Sequence of chain 1.A:
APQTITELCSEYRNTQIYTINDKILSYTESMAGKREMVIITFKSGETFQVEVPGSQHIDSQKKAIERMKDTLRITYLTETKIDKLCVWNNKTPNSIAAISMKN

Sequence of chain 1.B:
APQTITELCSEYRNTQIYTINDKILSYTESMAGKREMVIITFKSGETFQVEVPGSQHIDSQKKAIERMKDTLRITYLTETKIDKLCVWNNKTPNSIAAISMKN

This small molecule binds to this protein.
Small molecule (SMILES): O=C(NCc1ccccc1)c1cccc(O[C@H]2O[C@H](CO)[C@H](O)[C@H](O)[C@H]2O)c1

Binding-site contacts:
Ligand atom O4 contacts residue GLU51 of chain 1.A at 2.7 Å (salt-bridge).
Ligand atom O4 contacts residue GLN56 of chain 1.A at 3.5 Å.
Ligand atom O6 contacts residue TRP88 of chain 1.A at 4.0 Å.
Ligand atom C4 contacts residue TRP88 of chain 1.A at 3.5 Å (hydrophobic).
Ligand atom C1B contacts residue TYR12 of chain 1.A at 3.6 Å (hydrophobic).
Ligand atom O5 contacts residue GLN56 of chain 1.A at 3.6 Å (h-bond).
Ligand atom O3 contacts residue GLU51 of chain 1.A at 3.9 Å.
Ligand atom O2 contacts residue LYS91 of chain 1.A at 4.0 Å.
Ligand atom C6 contacts residue TRP88 of chain 1.A at 3.8 Å (hydrophobic).
Ligand atom C5 contacts residue TRP88 of chain 1.A at 3.7 Å (hydrophobic).
Ligand atom C2' contacts residue GLN56 of chain 1.A at 4.0 Å.
Ligand atom O3 contacts residue TRP88 of chain 1.A at 3.8 Å.
Ligand atom C4 contacts residue GLU51 of chain 1.A at 3.6 Å.
Ligand atom C3 contacts residue ASN90 of chain 1.A at 3.9 Å.
Ligand atom C7' contacts residue TYR12 of chain 1.A at 3.6 Å (hydrophobic).
Ligand atom O6 contacts residue GLN56 of chain 1.A at 3.5 Å (h-bond).
Ligand atom O1' contacts residue TYR12 of chain 1.A at 3.7 Å.
Ligand atom C6 contacts residue GLN61 of chain 1.A at 4.0 Å.
Ligand atom O1 contacts residue TRP88 of chain 1.A at 4.0 Å.
Ligand atom C2B contacts residue TYR12 of chain 1.A at 3.8 Å (hydrophobic).
Ligand atom C3B contacts residue GLU11 of chain 1.A at 3.8 Å.
Ligand atom O4 contacts residue LYS91 of chain 1.A at 3.3 Å (salt-bridge).
Ligand atom C3 contacts residue TRP88 of chain 1.A at 3.5 Å (hydrophobic).
Ligand atom O6 contacts residue GLN61 of chain 1.A at 3.0 Å (h-bond).
Ligand atom C6B contacts residue LYS34 of chain 1.B at 4.0 Å.
Ligand atom N1' contacts residue TYR12 of chain 1.A at 3.5 Å.
Ligand atom C6 contacts residue HIS57 of chain 1.A at 3.6 Å.
Ligand atom C2 contacts residue LYS91 of chain 1.A at 3.6 Å.
Ligand atom C1B contacts residue GLU11 of chain 1.A at 3.8 Å.
Ligand atom O3 contacts residue ASN90 of chain 1.A at 3.0 Å (h-bond).
Ligand atom C4B contacts residue TYR12 of chain 1.A at 3.8 Å (hydrophobic).
Ligand atom C6 contacts residue GLN56 of chain 1.A at 3.9 Å.
Ligand atom O1' contacts residue ARG13 of chain 1.A at 3.8 Å.
Ligand atom C4 contacts residue LYS91 of chain 1.A at 4.1 Å.
Ligand atom O6 contacts residue HIS57 of chain 1.A at 3.7 Å.
Ligand atom C3B contacts residue TYR12 of chain 1.A at 3.4 Å (hydrophobic).
Ligand atom C5B contacts residue LYS34 of chain 1.B at 3.7 Å.
Ligand atom O3 contacts residue LYS91 of chain 1.A at 2.6 Å (salt-bridge).
Ligand atom O2 contacts residue ASN90 of chain 1.A at 2.9 Å (h-bond).
Ligand atom C3 contacts residue LYS91 of chain 1.A at 3.7 Å.